The small molecule below binds the protein below.
Small molecule (SMILES): CC(=O)N[C@@H]1[C@@H](O)[C@H](O)[C@@H](CO)O[C@H]1O

Binding-site contacts:
Ligand atom N2 contacts residue GLN89 of chain 1.D at 4.0 Å.
Ligand atom O7 contacts residue GLN89 of chain 1.D at 3.4 Å (h-bond).
Ligand atom O6 contacts residue LEU84 of chain 1.D at 3.7 Å.
Ligand atom O6 contacts residue ASN80 of chain 1.D at 4.4 Å.
Ligand atom C6 contacts residue LEU82 of chain 1.D at 4.5 Å (hydrophobic).
Ligand atom C7 contacts residue ASN77 of chain 1.D at 3.5 Å.
Ligand atom C1 contacts residue ASN77 of chain 1.D at 1.4 Å.
Ligand atom O5 contacts residue LEU84 of chain 1.D at 4.2 Å.
Ligand atom O7 contacts residue VAL87 of chain 1.D at 2.9 Å (h-bond).
Ligand atom C8 contacts residue VAL87 of chain 1.D at 4.3 Å (hydrophobic).
Ligand atom C3 contacts residue GLN89 of chain 1.D at 4.4 Å.
Ligand atom C7 contacts residue ALA86 of chain 1.D at 4.2 Å (hydrophobic).
Ligand atom O6 contacts residue LEU82 of chain 1.D at 4.4 Å.
Ligand atom O5 contacts residue ASN80 of chain 1.D at 2.9 Å (h-bond).
Ligand atom O5 contacts residue ASN77 of chain 1.D at 2.3 Å (h-bond).
Ligand atom C6 contacts residue ASN80 of chain 1.D at 3.7 Å.
Ligand atom C7 contacts residue GLN89 of chain 1.D at 3.5 Å.
Ligand atom O3 contacts residue GLN89 of chain 1.D at 3.2 Å (h-bond).
Ligand atom C4 contacts residue ASN77 of chain 1.D at 4.2 Å.
Ligand atom C2 contacts residue GLN89 of chain 1.D at 4.4 Å.
Ligand atom C5 contacts residue ASN80 of chain 1.D at 3.4 Å.
Ligand atom O7 contacts residue ASN77 of chain 1.D at 3.5 Å (h-bond).
Ligand atom C8 contacts residue ALA86 of chain 1.D at 4.1 Å (hydrophobic).
Ligand atom O7 contacts residue ALA86 of chain 1.D at 3.4 Å.
Ligand atom C8 contacts residue GLN89 of chain 1.D at 3.9 Å.
Ligand atom C1 contacts residue ASN80 of chain 1.D at 3.5 Å.
Ligand atom C5 contacts residue ASN77 of chain 1.D at 3.7 Å.
Ligand atom C2 contacts residue ASN77 of chain 1.D at 2.5 Å.
Ligand atom N2 contacts residue ASN77 of chain 1.D at 3.0 Å (h-bond).
Ligand atom C3 contacts residue ASN77 of chain 1.D at 3.8 Å.
Ligand atom C7 contacts residue VAL87 of chain 1.D at 4.1 Å (hydrophobic).

Sequence of chain 1.D:
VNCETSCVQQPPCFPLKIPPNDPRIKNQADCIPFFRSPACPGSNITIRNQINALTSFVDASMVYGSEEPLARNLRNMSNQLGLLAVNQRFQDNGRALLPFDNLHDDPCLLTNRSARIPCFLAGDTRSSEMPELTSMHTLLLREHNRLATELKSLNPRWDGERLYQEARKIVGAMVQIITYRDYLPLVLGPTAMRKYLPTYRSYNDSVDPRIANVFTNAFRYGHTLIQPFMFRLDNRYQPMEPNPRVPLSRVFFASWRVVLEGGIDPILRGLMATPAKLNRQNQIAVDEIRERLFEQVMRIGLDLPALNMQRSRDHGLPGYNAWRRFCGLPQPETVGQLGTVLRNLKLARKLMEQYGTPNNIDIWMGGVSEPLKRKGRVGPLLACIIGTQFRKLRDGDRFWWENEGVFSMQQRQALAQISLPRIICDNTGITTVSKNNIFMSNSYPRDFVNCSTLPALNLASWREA